Sequence of chain 1.A:
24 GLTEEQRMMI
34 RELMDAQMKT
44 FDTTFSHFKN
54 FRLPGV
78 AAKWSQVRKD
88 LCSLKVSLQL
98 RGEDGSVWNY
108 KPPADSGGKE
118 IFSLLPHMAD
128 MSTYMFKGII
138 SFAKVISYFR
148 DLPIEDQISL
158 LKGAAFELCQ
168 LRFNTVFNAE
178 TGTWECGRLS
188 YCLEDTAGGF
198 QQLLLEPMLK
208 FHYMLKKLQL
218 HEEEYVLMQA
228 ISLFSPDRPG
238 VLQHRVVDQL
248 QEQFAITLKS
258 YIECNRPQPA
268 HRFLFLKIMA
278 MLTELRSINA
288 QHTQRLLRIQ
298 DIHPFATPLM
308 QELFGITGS

Binding-site contacts:
Ligand atom O9 contacts residue GLN167 of chain 1.A at 3.1 Å (h-bond).
Ligand atom C30 contacts residue SER90 of chain 1.A at 3.5 Å.
Ligand atom O5 contacts residue PHE302 of chain 1.A at 3.4 Å.
Ligand atom C15 contacts residue LEU91 of chain 1.A at 3.5 Å (hydrophobic).
Ligand atom C36 contacts residue CYS166 of chain 1.A at 3.6 Å (hydrophobic).
Ligand atom O8 contacts residue PHE163 of chain 1.A at 3.5 Å.
Ligand atom O11 contacts residue VAL93 of chain 1.A at 3.3 Å.
Ligand atom C19 contacts residue TRP181 of chain 1.A at 3.6 Å (hydrophobic).
Ligand atom O11 contacts residue SER90 of chain 1.A at 3.6 Å.
Ligand atom C1 contacts residue SER90 of chain 1.A at 3.5 Å.
Ligand atom C32 contacts residue GLN167 of chain 1.A at 3.5 Å.
Ligand atom C31 contacts residue TRP181 of chain 1.A at 3.6 Å (hydrophobic).
Ligand atom O4 contacts residue LEU122 of chain 1.A at 3.1 Å.
Ligand atom C18 contacts residue TRP181 of chain 1.A at 3.7 Å (hydrophobic).
Ligand atom C2 contacts residue LEU91 of chain 1.A at 3.7 Å (hydrophobic).
Ligand atom C37 contacts residue HIS289 of chain 1.A at 3.2 Å.
Ligand atom N1 contacts residue LEU91 of chain 1.A at 3.6 Å.
Ligand atom C15 contacts residue SER90 of chain 1.A at 3.1 Å.
Ligand atom O11 contacts residue LEU91 of chain 1.A at 3.1 Å (h-bond).
Ligand atom O8 contacts residue GLN167 of chain 1.A at 2.5 Å (h-bond).
Ligand atom C28 contacts residue SER129 of chain 1.A at 3.4 Å.
Ligand atom C17 contacts residue TRP181 of chain 1.A at 3.5 Å (hydrophobic).
Ligand atom C2 contacts residue SER90 of chain 1.A at 3.6 Å.
Ligand atom C35 contacts residue GLN167 of chain 1.A at 3.5 Å.
Ligand atom C14 contacts residue HIS289 of chain 1.A at 3.5 Å.
Ligand atom C26 contacts residue SER129 of chain 1.A at 3.6 Å.
Ligand atom O7 contacts residue SER129 of chain 1.A at 3.1 Å (h-bond).
Ligand atom C13 contacts residue LEU122 of chain 1.A at 3.7 Å (hydrophobic).
Ligand atom C23 contacts residue GLN167 of chain 1.A at 3.5 Å.
Ligand atom C3 contacts residue LEU91 of chain 1.A at 3.7 Å (hydrophobic).
Ligand atom N1 contacts residue SER90 of chain 1.A at 2.8 Å (h-bond).
Ligand atom O2 contacts residue ARG292 of chain 1.A at 2.6 Å (salt-bridge).
Ligand atom O12 contacts residue MET125 of chain 1.A at 3.7 Å.
Ligand atom O1 contacts residue SER90 of chain 1.A at 2.7 Å (h-bond).
Ligand atom O6 contacts residue HIS289 of chain 1.A at 2.9 Å (h-bond).
Ligand atom C13 contacts residue PHE302 of chain 1.A at 3.4 Å (hydrophobic).
Ligand atom C32 contacts residue PHE170 of chain 1.A at 3.5 Å (hydrophobic).
Ligand atom C27 contacts residue SER129 of chain 1.A at 3.0 Å.
Ligand atom C20 contacts residue TRP181 of chain 1.A at 3.6 Å (hydrophobic).
Ligand atom C14 contacts residue ARG292 of chain 1.A at 3.5 Å.

A small-molecule ligand and the protein it binds are described below.
Small molecule (SMILES): CO[C@H]1/C=C/O[C@@]2(C)Oc3c(C)c(O)c4c(c3C2=O)C(=O)C=C(NC(=O)/C(C)=C\C=C/[C@H](C)[C@H](O)[C@@H](C)[C@@H](O)[C@@H](C)[C@H](OC(C)=O)[C@@H]1C)C4=O